A protein and the small-molecule ligand that binds it are described below.
Small molecule (SMILES): CC(=O)N[C@@H]1[C@@H](O)[C@H](O)[C@@H](CO)O[C@H]1O

Sequence of chain 1.C:
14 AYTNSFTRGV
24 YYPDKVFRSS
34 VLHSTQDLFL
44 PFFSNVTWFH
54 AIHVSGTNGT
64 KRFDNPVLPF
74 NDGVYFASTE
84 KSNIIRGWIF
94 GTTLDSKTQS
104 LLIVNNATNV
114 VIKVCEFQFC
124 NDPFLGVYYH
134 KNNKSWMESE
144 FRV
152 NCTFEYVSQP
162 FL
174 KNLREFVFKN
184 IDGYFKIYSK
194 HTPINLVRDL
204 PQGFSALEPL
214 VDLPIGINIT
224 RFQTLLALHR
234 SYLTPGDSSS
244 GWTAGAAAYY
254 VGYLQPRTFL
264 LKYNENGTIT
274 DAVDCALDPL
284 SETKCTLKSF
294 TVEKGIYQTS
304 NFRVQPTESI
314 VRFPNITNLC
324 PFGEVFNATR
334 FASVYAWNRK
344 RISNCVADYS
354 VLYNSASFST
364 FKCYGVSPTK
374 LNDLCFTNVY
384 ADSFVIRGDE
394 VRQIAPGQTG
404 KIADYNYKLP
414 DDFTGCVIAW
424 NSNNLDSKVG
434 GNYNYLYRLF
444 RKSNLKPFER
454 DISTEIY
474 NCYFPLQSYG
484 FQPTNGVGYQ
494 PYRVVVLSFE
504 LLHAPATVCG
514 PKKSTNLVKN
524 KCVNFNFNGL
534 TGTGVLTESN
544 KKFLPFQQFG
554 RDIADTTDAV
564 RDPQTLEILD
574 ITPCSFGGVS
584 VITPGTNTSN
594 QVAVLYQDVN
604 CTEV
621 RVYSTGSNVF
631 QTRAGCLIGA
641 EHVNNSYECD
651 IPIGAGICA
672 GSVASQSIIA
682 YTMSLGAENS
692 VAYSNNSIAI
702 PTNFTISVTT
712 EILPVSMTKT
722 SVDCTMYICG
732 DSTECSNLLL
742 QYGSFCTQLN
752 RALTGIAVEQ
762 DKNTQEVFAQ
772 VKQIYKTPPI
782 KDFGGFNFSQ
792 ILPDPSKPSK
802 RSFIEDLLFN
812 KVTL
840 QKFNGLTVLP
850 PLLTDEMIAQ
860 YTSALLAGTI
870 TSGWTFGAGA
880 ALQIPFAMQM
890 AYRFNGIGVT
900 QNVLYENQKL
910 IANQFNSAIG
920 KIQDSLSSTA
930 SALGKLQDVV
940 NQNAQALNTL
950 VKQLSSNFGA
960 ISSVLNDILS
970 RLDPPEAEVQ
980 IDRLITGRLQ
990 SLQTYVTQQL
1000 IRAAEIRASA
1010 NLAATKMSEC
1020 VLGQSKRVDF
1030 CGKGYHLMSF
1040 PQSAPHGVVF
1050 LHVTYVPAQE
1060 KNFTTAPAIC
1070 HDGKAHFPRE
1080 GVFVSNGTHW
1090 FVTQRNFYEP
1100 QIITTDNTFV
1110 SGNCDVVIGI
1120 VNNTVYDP

Binding-site contacts:
Ligand atom O5 contacts residue ASN696 of chain 1.C at 2.4 Å (h-bond).
Ligand atom C3 contacts residue ASN696 of chain 1.C at 3.8 Å.
Ligand atom O5 contacts residue ASP783 of chain 1.A at 4.2 Å.
Ligand atom C5 contacts residue ASN696 of chain 1.C at 3.6 Å.
Ligand atom O7 contacts residue GLY1118 of chain 1.C at 4.0 Å.
Ligand atom C8 contacts residue ASN696 of chain 1.C at 3.9 Å.
Ligand atom C1 contacts residue ASN696 of chain 1.C at 1.4 Å.
Ligand atom C4 contacts residue ASN696 of chain 1.C at 4.3 Å.
Ligand atom N2 contacts residue ASN696 of chain 1.C at 3.0 Å (h-bond).
Ligand atom C6 contacts residue ASN696 of chain 1.C at 4.4 Å.
Ligand atom O6 contacts residue ASP783 of chain 1.A at 4.1 Å.
Ligand atom C2 contacts residue ASN696 of chain 1.C at 2.5 Å.
Ligand atom C7 contacts residue ASN696 of chain 1.C at 3.6 Å.
Ligand atom O7 contacts residue ASN696 of chain 1.C at 4.5 Å.

Sequence of chain 1.A:
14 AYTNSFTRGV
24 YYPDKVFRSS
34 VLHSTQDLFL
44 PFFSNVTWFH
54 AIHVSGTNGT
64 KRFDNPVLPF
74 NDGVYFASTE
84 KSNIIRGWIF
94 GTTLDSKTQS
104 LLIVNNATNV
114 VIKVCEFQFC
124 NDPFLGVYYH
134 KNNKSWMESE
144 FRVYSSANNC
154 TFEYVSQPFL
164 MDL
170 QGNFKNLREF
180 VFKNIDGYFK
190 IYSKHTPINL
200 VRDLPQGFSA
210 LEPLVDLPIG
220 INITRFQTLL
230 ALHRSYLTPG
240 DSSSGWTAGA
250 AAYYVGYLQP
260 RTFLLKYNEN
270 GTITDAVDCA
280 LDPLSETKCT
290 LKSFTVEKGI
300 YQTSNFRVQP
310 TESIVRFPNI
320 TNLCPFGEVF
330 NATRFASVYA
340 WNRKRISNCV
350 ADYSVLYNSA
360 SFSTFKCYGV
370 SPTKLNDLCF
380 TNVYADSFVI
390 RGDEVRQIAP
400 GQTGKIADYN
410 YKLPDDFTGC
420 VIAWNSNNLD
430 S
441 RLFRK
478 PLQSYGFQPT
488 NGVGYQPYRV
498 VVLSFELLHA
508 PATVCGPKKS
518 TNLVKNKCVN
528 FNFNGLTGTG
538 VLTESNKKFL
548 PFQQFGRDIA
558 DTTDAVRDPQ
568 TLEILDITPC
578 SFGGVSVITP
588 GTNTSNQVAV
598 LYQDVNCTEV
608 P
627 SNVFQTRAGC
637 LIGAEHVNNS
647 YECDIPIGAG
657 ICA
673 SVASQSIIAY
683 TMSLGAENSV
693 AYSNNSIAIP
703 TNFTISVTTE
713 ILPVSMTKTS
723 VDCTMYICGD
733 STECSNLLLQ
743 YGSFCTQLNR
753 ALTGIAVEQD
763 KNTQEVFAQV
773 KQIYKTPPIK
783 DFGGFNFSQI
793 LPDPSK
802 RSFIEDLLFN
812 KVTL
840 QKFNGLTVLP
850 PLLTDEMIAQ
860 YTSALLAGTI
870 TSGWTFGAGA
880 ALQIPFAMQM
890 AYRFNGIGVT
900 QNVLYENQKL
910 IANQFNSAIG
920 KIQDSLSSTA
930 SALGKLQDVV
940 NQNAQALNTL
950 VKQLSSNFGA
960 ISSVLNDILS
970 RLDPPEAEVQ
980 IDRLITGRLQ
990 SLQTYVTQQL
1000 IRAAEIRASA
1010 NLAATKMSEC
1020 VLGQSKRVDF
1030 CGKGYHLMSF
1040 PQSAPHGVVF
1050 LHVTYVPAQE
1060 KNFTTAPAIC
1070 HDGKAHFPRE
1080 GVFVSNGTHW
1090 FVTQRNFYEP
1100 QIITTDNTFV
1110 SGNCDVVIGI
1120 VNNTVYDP